Sequence of chain 1.B:
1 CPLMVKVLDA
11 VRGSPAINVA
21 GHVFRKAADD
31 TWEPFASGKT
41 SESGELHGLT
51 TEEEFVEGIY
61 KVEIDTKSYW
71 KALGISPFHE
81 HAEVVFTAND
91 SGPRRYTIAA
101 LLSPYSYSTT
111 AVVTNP

Sequence of chain 2.B:
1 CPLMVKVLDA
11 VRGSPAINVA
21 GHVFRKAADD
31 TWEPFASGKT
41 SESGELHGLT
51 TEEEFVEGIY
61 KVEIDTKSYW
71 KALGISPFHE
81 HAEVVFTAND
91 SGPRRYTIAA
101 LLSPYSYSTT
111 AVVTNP

A small-molecule ligand and the protein it binds are described below.
Small molecule (SMILES): Cc1ccc(C(=O)c2cc(O)c(O)c([N+](=O)[O-])c2)cc1

Binding-site contacts:
Ligand atom C15 contacts residue ALA99 of chain 1.B at 3.6 Å (hydrophobic).
Ligand atom C1 contacts residue TCW1 of chain 2.D at 0.9 Å.
Ligand atom C12 contacts residue LEU8 of chain 1.B at 2.8 Å (hydrophobic).
Ligand atom C14 contacts residue LEU8 of chain 1.B at 3.5 Å (hydrophobic).
Ligand atom O8 contacts residue LYS6 of chain 1.B at 2.9 Å (salt-bridge).
Ligand atom C16 contacts residue TCW1 of chain 2.D at 2.1 Å.
Ligand atom O11 contacts residue LEU8 of chain 2.B at 3.4 Å.
Ligand atom C3 contacts residue LEU8 of chain 1.B at 3.1 Å (hydrophobic).
Ligand atom O8 contacts residue LYS6 of chain 2.B at 2.8 Å (salt-bridge).
Ligand atom C12 contacts residue ALA99 of chain 2.B at 3.7 Å (hydrophobic).
Ligand atom C4 contacts residue TCW1 of chain 2.D at 1.1 Å.
Ligand atom C16 contacts residue ALA99 of chain 1.B at 3.5 Å (hydrophobic).
Ligand atom C12 contacts residue TCW1 of chain 2.D at 2.4 Å.
Ligand atom C20 contacts residue TCW1 of chain 2.D at 2.9 Å.
Ligand atom C14 contacts residue TCW1 of chain 2.D at 2.0 Å.
Ligand atom O13 contacts residue ALA99 of chain 2.B at 3.2 Å.
Ligand atom C17 contacts residue TCW1 of chain 2.D at 1.6 Å.
Ligand atom O13 contacts residue LEU8 of chain 1.B at 2.9 Å.
Ligand atom C5 contacts residue TCW1 of chain 2.D at 0.3 Å.
Ligand atom O13 contacts residue THR110 of chain 2.B at 2.6 Å.
Ligand atom C2 contacts residue LYS6 of chain 1.B at 3.6 Å.
Ligand atom O11 contacts residue TCW1 of chain 2.D at 0.7 Å.
Ligand atom C3 contacts residue TCW1 of chain 2.D at 0.7 Å.
Ligand atom C6 contacts residue TCW1 of chain 2.D at 1.0 Å.
Ligand atom C20 contacts residue SER108 of chain 1.B at 3.1 Å.
Ligand atom C1 contacts residue LYS6 of chain 1.B at 3.4 Å.
Ligand atom O8 contacts residue TCW1 of chain 2.D at 0.1 Å (h-bond).
Ligand atom C19 contacts residue TCW1 of chain 2.D at 1.2 Å.
Ligand atom O7 contacts residue TCW1 of chain 2.D at 0.7 Å (h-bond).
Ligand atom C18 contacts residue TCW1 of chain 2.D at 0.6 Å.
Ligand atom C15 contacts residue TCW1 of chain 2.D at 2.2 Å.
Ligand atom C15 contacts residue LEU8 of chain 1.B at 3.6 Å (hydrophobic).
Ligand atom O7 contacts residue LYS6 of chain 1.B at 3.2 Å (salt-bridge).
Ligand atom O13 contacts residue TCW1 of chain 2.D at 2.9 Å (h-bond).
Ligand atom C2 contacts residue TCW1 of chain 2.D at 0.3 Å.
Ligand atom O11 contacts residue ALA99 of chain 1.B at 3.6 Å.
Ligand atom O10 contacts residue LYS6 of chain 2.B at 2.9 Å (salt-bridge).
Ligand atom N9 contacts residue TCW1 of chain 2.D at 0.3 Å.
Ligand atom O10 contacts residue TCW1 of chain 2.D at 0.7 Å (h-bond).
Ligand atom C4 contacts residue LEU8 of chain 1.B at 3.1 Å (hydrophobic).